The protein below binds the small molecule below.
Small molecule (SMILES): CC(C)(C(=O)c1cccnc1)c1cccnc1

Sequence of chain 1.A:
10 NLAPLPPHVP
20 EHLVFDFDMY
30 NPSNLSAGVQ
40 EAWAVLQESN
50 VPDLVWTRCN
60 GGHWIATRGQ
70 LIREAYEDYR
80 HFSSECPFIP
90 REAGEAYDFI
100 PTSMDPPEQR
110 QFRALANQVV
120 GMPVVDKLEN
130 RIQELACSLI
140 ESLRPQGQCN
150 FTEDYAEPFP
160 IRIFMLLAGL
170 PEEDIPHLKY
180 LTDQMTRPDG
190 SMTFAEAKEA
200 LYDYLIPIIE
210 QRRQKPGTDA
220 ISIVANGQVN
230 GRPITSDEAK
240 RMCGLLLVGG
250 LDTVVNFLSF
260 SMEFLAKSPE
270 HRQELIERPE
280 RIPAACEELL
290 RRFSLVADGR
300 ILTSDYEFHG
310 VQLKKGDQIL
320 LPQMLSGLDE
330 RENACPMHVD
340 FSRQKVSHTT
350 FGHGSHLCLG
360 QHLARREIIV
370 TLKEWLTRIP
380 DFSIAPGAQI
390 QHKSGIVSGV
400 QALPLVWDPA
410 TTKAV

Binding-site contacts:
Ligand atom C15 contacts residue VAL247 of chain 1.A at 3.7 Å (hydrophobic).
Ligand atom C3 contacts residue HEM1 of chain 1.B at 4.0 Å.
Ligand atom C16 contacts residue THR185 of chain 1.A at 3.7 Å.
Ligand atom N1 contacts residue HEM1 of chain 1.B at 2.2 Å.
Ligand atom C3 contacts residue THR252 of chain 1.A at 3.8 Å.
Ligand atom C11 contacts residue ASP297 of chain 1.A at 3.7 Å.
Ligand atom C6 contacts residue HEM1 of chain 1.B at 2.9 Å.
Ligand atom C15 contacts residue PHE87 of chain 1.A at 3.4 Å (hydrophobic).
Ligand atom C9 contacts residue ASP297 of chain 1.A at 4.1 Å.
Ligand atom C2 contacts residue THR252 of chain 1.A at 3.7 Å.
Ligand atom C15 contacts residue TYR96 of chain 1.A at 3.7 Å (hydrophobic).
Ligand atom C17 contacts residue THR185 of chain 1.A at 3.9 Å.
Ligand atom O8 contacts residue VAL396 of chain 1.A at 3.3 Å.
Ligand atom C5 contacts residue LEU244 of chain 1.A at 3.5 Å (hydrophobic).
Ligand atom C15 contacts residue PHE98 of chain 1.A at 3.7 Å (hydrophobic).
Ligand atom C13 contacts residue TYR96 of chain 1.A at 3.0 Å (hydrophobic).
Ligand atom C9 contacts residue HEM1 of chain 1.B at 3.5 Å.
Ligand atom C17 contacts residue PHE87 of chain 1.A at 3.6 Å (hydrophobic).
Ligand atom C5 contacts residue HEM1 of chain 1.B at 4.1 Å.
Ligand atom C16 contacts residue PHE87 of chain 1.A at 3.4 Å (hydrophobic).
Ligand atom N14 contacts residue PHE98 of chain 1.A at 3.7 Å.
Ligand atom C16 contacts residue VAL247 of chain 1.A at 3.3 Å (hydrophobic).
Ligand atom C11 contacts residue VAL295 of chain 1.A at 3.7 Å (hydrophobic).
Ligand atom C4 contacts residue LEU244 of chain 1.A at 4.1 Å (hydrophobic).
Ligand atom C13 contacts residue PHE87 of chain 1.A at 3.7 Å (hydrophobic).
Ligand atom C12 contacts residue PHE87 of chain 1.A at 3.8 Å (hydrophobic).
Ligand atom C17 contacts residue VAL247 of chain 1.A at 3.8 Å (hydrophobic).
Ligand atom N1 contacts residue THR252 of chain 1.A at 4.0 Å.
Ligand atom C6 contacts residue GLY248 of chain 1.A at 3.4 Å.
Ligand atom N14 contacts residue PHE87 of chain 1.A at 3.6 Å.
Ligand atom C11 contacts residue ILE395 of chain 1.A at 3.5 Å (hydrophobic).
Ligand atom C5 contacts residue GLY248 of chain 1.A at 3.3 Å.
Ligand atom C13 contacts residue LEU244 of chain 1.A at 3.8 Å (hydrophobic).
Ligand atom C2 contacts residue HEM1 of chain 1.B at 2.8 Å.
Ligand atom N14 contacts residue TYR96 of chain 1.A at 2.7 Å (h-bond).
Ligand atom C4 contacts residue VAL247 of chain 1.A at 4.1 Å (hydrophobic).
Ligand atom C4 contacts residue GLY248 of chain 1.A at 4.1 Å.
Ligand atom N14 contacts residue LEU244 of chain 1.A at 3.7 Å.
Ligand atom O8 contacts residue THR252 of chain 1.A at 4.1 Å.
Ligand atom O8 contacts residue VAL295 of chain 1.A at 3.6 Å.